Sequence of chain 1.A:
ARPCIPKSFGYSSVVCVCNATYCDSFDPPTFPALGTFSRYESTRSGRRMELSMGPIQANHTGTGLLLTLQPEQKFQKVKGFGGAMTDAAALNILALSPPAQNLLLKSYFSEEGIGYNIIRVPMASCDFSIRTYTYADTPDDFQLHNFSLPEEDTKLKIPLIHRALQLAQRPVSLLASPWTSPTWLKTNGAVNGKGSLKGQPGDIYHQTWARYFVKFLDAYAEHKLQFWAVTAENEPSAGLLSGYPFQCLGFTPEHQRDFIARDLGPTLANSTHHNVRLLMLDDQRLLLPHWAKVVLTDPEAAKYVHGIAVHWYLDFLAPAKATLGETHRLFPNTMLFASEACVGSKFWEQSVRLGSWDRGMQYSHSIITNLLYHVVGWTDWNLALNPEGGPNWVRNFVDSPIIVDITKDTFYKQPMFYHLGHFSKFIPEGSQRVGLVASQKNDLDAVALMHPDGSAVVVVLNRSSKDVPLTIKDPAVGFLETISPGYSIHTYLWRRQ

This small molecule binds to this protein.
Small molecule (SMILES): CC(=O)N[C@@H]1[C@@H](O)[C@H](O)[C@@H](CO)O[C@H]1O

Binding-site contacts:
Ligand atom C5 contacts residue ASN146 of chain 1.A at 3.7 Å.
Ligand atom O5 contacts residue HIS145 of chain 1.A at 3.9 Å.
Ligand atom C2 contacts residue ASN146 of chain 1.A at 2.4 Å.
Ligand atom C1 contacts residue ASN146 of chain 1.A at 1.4 Å.
Ligand atom C7 contacts residue THR138 of chain 1.A at 4.3 Å.
Ligand atom O5 contacts residue ASN146 of chain 1.A at 2.4 Å (h-bond).
Ligand atom O7 contacts residue ASN146 of chain 1.A at 3.8 Å.
Ligand atom C3 contacts residue ASN146 of chain 1.A at 3.8 Å.
Ligand atom C4 contacts residue ASN146 of chain 1.A at 4.2 Å.
Ligand atom C8 contacts residue THR138 of chain 1.A at 3.8 Å.
Ligand atom N2 contacts residue ASN146 of chain 1.A at 2.9 Å (h-bond).
Ligand atom C7 contacts residue ASN146 of chain 1.A at 3.5 Å.